Sequence of chain 1.A:
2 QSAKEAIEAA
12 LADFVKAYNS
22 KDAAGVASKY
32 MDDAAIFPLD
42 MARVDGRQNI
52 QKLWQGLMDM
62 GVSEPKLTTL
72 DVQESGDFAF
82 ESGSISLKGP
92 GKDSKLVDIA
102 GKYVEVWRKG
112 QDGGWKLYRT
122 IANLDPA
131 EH

Binding-site contacts:
Ligand atom C2 contacts residue ILE100 of chain 1.A at 4.1 Å (hydrophobic).
Ligand atom C10 contacts residue LEU58 of chain 1.A at 4.0 Å (hydrophobic).
Ligand atom C27 contacts residue LEU68 of chain 1.A at 4.1 Å (hydrophobic).
Ligand atom C19 contacts residue VAL63 of chain 1.A at 4.1 Å (hydrophobic).
Ligand atom C18 contacts residue LEU58 of chain 1.A at 3.9 Å (hydrophobic).
Ligand atom C4 contacts residue MET61 of chain 1.A at 4.0 Å (hydrophobic).
Ligand atom C5 contacts residue LEU58 of chain 1.A at 3.8 Å (hydrophobic).
Ligand atom C22 contacts residue ALA123 of chain 1.A at 3.8 Å (hydrophobic).
Ligand atom C11 contacts residue LEU54 of chain 1.A at 4.2 Å (hydrophobic).
Ligand atom C27 contacts residue TYR104 of chain 1.A at 3.6 Å (hydrophobic).
Ligand atom C21 contacts residue ILE37 of chain 1.A at 3.8 Å (hydrophobic).
Ligand atom C27 contacts residue GLU106 of chain 1.A at 3.5 Å.
Ligand atom C24 contacts residue TRP55 of chain 1.A at 4.2 Å (hydrophobic).
Ligand atom C19 contacts residue LEU58 of chain 1.A at 3.8 Å (hydrophobic).
Ligand atom C12 contacts residue PRO39 of chain 1.A at 4.2 Å (hydrophobic).
Ligand atom C9 contacts residue MET42 of chain 1.A at 3.8 Å (hydrophobic).
Ligand atom C15 contacts residue LEU125 of chain 1.A at 3.7 Å (hydrophobic).
Ligand atom C2 contacts residue PRO91 of chain 1.A at 4.1 Å (hydrophobic).
Ligand atom C17 contacts residue ALA123 of chain 1.A at 3.9 Å (hydrophobic).
Ligand atom O1 contacts residue LEU125 of chain 1.A at 3.8 Å.
Ligand atom C26 contacts residue PHE15 of chain 1.A at 3.5 Å (hydrophobic).
Ligand atom C23 contacts residue THR121 of chain 1.A at 3.8 Å.
Ligand atom C16 contacts residue ILE86 of chain 1.A at 4.1 Å (hydrophobic).
Ligand atom C20 contacts residue TRP55 of chain 1.A at 4.2 Å (hydrophobic).
Ligand atom C7 contacts residue LEU125 of chain 1.A at 3.6 Å (hydrophobic).
Ligand atom C6 contacts residue LEU58 of chain 1.A at 3.8 Å (hydrophobic).
Ligand atom C3 contacts residue GLU131 of chain 1.A at 4.2 Å.
Ligand atom C21 contacts residue TRP55 of chain 1.A at 4.2 Å (hydrophobic).
Ligand atom C5 contacts residue LEU125 of chain 1.A at 4.0 Å (hydrophobic).
Ligand atom C25 contacts residue GLU106 of chain 1.A at 3.8 Å.
Ligand atom C18 contacts residue TRP55 of chain 1.A at 4.1 Å (hydrophobic).
Ligand atom C3 contacts residue MET61 of chain 1.A at 3.9 Å (hydrophobic).
Ligand atom C6 contacts residue LEU125 of chain 1.A at 4.0 Å (hydrophobic).
Ligand atom O2 contacts residue THR121 of chain 1.A at 4.2 Å.
Ligand atom O2 contacts residue LEU118 of chain 1.A at 3.8 Å.
Ligand atom C4 contacts residue LEU58 of chain 1.A at 3.9 Å (hydrophobic).
Ligand atom C2 contacts residue MET61 of chain 1.A at 4.0 Å (hydrophobic).
Ligand atom C1 contacts residue ILE100 of chain 1.A at 3.4 Å (hydrophobic).
Ligand atom C19 contacts residue LEU88 of chain 1.A at 3.7 Å (hydrophobic).
Ligand atom O2 contacts residue GLU106 of chain 1.A at 2.7 Å (salt-bridge).

A small-molecule ligand and the protein it binds are described below.
Small molecule (SMILES): C=C1CC[C@H](O)CC1=C/C=C1\CCC[C@]2(C)[C@@H]([C@H](C)CCCC(C)(C)O)CC[C@@H]12